Binding-site contacts:
Ligand atom OH contacts residue ARG84 of chain 2.C at 2.9 Å (salt-bridge).
Ligand atom O contacts residue GLY81 of chain 1.A at 2.9 Å (h-bond).
Ligand atom O contacts residue TYR80 of chain 1.A at 3.0 Å.
Ligand atom CD2 contacts residue SER227 of chain 1.A at 3.5 Å.
Ligand atom CE1 contacts residue GLN16 of chain 1.A at 3.4 Å.
Ligand atom CM contacts residue ASP220 of chain 1.A at 3.5 Å.
Ligand atom OH contacts residue HIS79 of chain 2.C at 3.0 Å (h-bond).
Ligand atom CB contacts residue GLY222 of chain 1.A at 3.5 Å.
Ligand atom CD2 contacts residue PHE121 of chain 1.A at 3.6 Å (hydrophobic).
Ligand atom O contacts residue HIS79 of chain 1.A at 3.5 Å (h-bond).
Ligand atom CZ contacts residue GLN132 of chain 1.A at 3.4 Å.
Ligand atom CB contacts residue LEU118 of chain 1.A at 3.5 Å (hydrophobic).
Ligand atom N contacts residue THR304 of chain 1.A at 3.3 Å (h-bond).
Ligand atom CB contacts residue GLY37 of chain 1.A at 3.5 Å.
Ligand atom OG contacts residue PRO303 of chain 1.A at 3.6 Å.
Ligand atom NE2 contacts residue PRO115 of chain 1.A at 3.5 Å.
Ligand atom CA contacts residue HIS79 of chain 1.A at 3.4 Å.
Ligand atom O contacts residue GLY222 of chain 1.A at 3.4 Å (h-bond).
Ligand atom CA contacts residue SER224 of chain 1.A at 3.4 Å.
Ligand atom CA contacts residue THR304 of chain 1.A at 3.6 Å.
Ligand atom NE2 contacts residue SER227 of chain 1.A at 2.6 Å (h-bond).
Ligand atom CD2 contacts residue HIS296 of chain 1.A at 3.5 Å.
Ligand atom CZ contacts residue PRO115 of chain 1.A at 3.3 Å (hydrophobic).
Ligand atom N contacts residue SER224 of chain 1.A at 2.8 Å (h-bond).
Ligand atom CE1 contacts residue GLN132 of chain 1.A at 3.5 Å.
Ligand atom O contacts residue GLY81 of chain 1.A at 3.4 Å (h-bond).
Ligand atom O contacts residue SER223 of chain 1.A at 3.2 Å.
Ligand atom O contacts residue SER224 of chain 1.A at 3.0 Å (h-bond).
Ligand atom O contacts residue SER82 of chain 1.A at 3.1 Å (h-bond).
Ligand atom OH contacts residue ASP35 of chain 1.A at 2.7 Å (salt-bridge).
Ligand atom CB contacts residue SER38 of chain 1.A at 3.5 Å.
Ligand atom N contacts residue SER82 of chain 1.A at 2.9 Å (h-bond).
Ligand atom C3 contacts residue SER15 of chain 1.A at 3.1 Å.
Ligand atom CE2 contacts residue TYR80 of chain 1.A at 3.5 Å (hydrophobic).
Ligand atom ND1 contacts residue GLY81 of chain 1.A at 3.6 Å.
Ligand atom N contacts residue HIS79 of chain 1.A at 3.0 Å (h-bond).
Ligand atom N contacts residue GLY222 of chain 1.A at 3.4 Å (h-bond).
Ligand atom OH contacts residue ASP220 of chain 1.A at 2.7 Å (salt-bridge).
Ligand atom CG contacts residue LEU118 of chain 1.A at 3.4 Å (hydrophobic).
Ligand atom N contacts residue GLY37 of chain 1.A at 3.0 Å (h-bond).

The protein below binds the small molecule below.
Small molecule (SMILES): CC(C)C[C@H](C[C@H](O)[C@H](CC(C)C)NC(=O)[C@H](CC1=NC=NC1)NC(=O)[C@H](Cc1ccccc1)NC(=O)[C@@H]1CCCN1C(=O)[C@H](CC1=NC=NC1)NC(=O)C(C)(C)C)C(=O)N[C@@H](Cc1ccc(O)cc1)C(=O)N[C@@H](Cc1ccc(O)cc1)C(=O)N[C@H](C=O)CO

Sequence of chain 2.C:
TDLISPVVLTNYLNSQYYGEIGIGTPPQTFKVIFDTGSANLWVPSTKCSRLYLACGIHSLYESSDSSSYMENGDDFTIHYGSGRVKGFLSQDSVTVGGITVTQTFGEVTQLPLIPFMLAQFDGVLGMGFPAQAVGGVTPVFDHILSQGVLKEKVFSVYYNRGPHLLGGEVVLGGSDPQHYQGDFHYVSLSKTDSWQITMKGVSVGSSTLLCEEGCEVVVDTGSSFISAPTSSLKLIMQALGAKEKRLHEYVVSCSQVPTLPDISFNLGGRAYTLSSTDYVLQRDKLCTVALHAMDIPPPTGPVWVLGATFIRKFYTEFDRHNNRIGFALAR

Sequence of chain 1.A:
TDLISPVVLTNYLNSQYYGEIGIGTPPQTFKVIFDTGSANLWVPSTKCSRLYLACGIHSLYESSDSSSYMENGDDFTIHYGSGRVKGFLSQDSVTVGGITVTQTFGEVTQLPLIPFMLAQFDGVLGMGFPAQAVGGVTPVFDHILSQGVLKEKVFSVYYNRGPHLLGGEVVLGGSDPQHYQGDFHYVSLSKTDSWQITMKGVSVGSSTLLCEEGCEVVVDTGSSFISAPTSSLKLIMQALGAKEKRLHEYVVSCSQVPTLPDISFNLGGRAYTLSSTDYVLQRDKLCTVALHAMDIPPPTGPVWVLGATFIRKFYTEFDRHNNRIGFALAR